The protein below binds the small molecule below.
Small molecule (SMILES): Nc1ccn([C@H]2C[C@H](O[P](=O)(O)OC[C@H]3O[C@@H](n4cnc5c(=O)nc(N)[nH]c54)C[C@@H]3O)[C@@H](CO[P](=O)(O)O[C@H]3C[C@H](n4ccc(N)nc4=O)O[C@@H]3CO[P](=O)(O)O[C@H]3C[C@H](n4cnc5c(=O)nc(N)[nH]c54)O[C@@H]3COP(=O)(O)O)O2)c(=O)n1

Sequence of chain 1.B:
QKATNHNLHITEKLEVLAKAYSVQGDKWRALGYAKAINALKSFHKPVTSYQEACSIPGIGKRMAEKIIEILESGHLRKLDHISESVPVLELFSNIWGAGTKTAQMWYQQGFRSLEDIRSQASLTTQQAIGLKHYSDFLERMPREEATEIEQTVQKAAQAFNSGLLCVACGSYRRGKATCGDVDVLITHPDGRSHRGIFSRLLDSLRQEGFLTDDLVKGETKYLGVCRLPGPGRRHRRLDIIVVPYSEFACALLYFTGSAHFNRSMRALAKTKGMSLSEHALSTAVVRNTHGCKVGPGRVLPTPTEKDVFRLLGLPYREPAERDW

Binding-site contacts:
Ligand atom OP1 contacts residue ARG67 of chain 1.B at 3.1 Å (salt-bridge).
Ligand atom C5' contacts residue GLY65 of chain 1.B at 3.7 Å.
Ligand atom O4' contacts residue ARG34 of chain 1.B at 3.3 Å.
Ligand atom O4' contacts residue TYR38 of chain 1.B at 3.5 Å.
Ligand atom OP1 contacts residue MET68 of chain 1.B at 2.7 Å (h-bond).
Ligand atom P contacts residue ARG34 of chain 1.B at 3.7 Å.
Ligand atom C6 contacts residue TRP33 of chain 1.B at 3.8 Å (hydrophobic).
Ligand atom N3 contacts residue TRP33 of chain 1.B at 3.4 Å (h-bond).
Ligand atom C4' contacts residue GLY63 of chain 1.B at 3.6 Å.
Ligand atom O6 contacts residue TRP33 of chain 1.B at 3.7 Å.
Ligand atom O5' contacts residue TYR38 of chain 1.B at 3.0 Å.
Ligand atom O3' contacts residue GLY63 of chain 1.B at 3.5 Å.
Ligand atom N3 contacts residue GLY37 of chain 1.B at 3.5 Å.
Ligand atom OP1 contacts residue ILE64 of chain 1.B at 3.3 Å (h-bond).
Ligand atom C4' contacts residue TYR38 of chain 1.B at 3.6 Å (hydrophobic).
Ligand atom P contacts residue MET68 of chain 1.B at 3.7 Å.
Ligand atom C8 contacts residue ARG34 of chain 1.B at 3.6 Å.
Ligand atom OP3 contacts residue LYS71 of chain 1.B at 2.6 Å (salt-bridge).
Ligand atom OP2 contacts residue TYR26 of chain 1.B at 2.5 Å (h-bond).
Ligand atom O3' contacts residue ILE64 of chain 1.B at 3.5 Å (h-bond).
Ligand atom OP3 contacts residue TYR38 of chain 1.B at 3.1 Å (h-bond).
Ligand atom P contacts residue ARG67 of chain 1.B at 3.7 Å.
Ligand atom C4 contacts residue TRP33 of chain 1.B at 3.6 Å (hydrophobic).
Ligand atom OP1 contacts residue GLY65 of chain 1.B at 3.0 Å (h-bond).
Ligand atom P contacts residue ILE64 of chain 1.B at 3.7 Å.
Ligand atom OP1 contacts residue GLY63 of chain 1.B at 3.1 Å (h-bond).
Ligand atom C5' contacts residue GLY63 of chain 1.B at 3.5 Å.
Ligand atom OP2 contacts residue ARG34 of chain 1.B at 3.2 Å.
Ligand atom C2 contacts residue TRP33 of chain 1.B at 3.5 Å (hydrophobic).
Ligand atom OP1 contacts residue PRO62 of chain 1.B at 3.7 Å.
Ligand atom OP1 contacts residue ARG34 of chain 1.B at 2.9 Å (salt-bridge).
Ligand atom OP3 contacts residue ARG67 of chain 1.B at 3.3 Å.
Ligand atom OP1 contacts residue ILE61 of chain 1.B at 3.8 Å.
Ligand atom P contacts residue TYR38 of chain 1.B at 3.3 Å.
Ligand atom OP1 contacts residue ARG67 of chain 1.B at 3.6 Å (salt-bridge).
Ligand atom C1' contacts residue GLY37 of chain 1.B at 3.8 Å.
Ligand atom OP2 contacts residue ILE64 of chain 1.B at 3.6 Å.
Ligand atom OP2 contacts residue ARG67 of chain 1.B at 3.2 Å.
Ligand atom OP1 contacts residue NA1 of chain 1.Q at 2.8 Å (h-bond).
Ligand atom OP2 contacts residue TYR38 of chain 1.B at 3.1 Å (h-bond).